Sequence of chain 1.C:
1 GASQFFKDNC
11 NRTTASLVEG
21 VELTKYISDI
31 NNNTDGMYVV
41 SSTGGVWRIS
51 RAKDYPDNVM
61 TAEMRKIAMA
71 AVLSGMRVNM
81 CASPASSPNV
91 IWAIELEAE

Sequence of chain 1.B:
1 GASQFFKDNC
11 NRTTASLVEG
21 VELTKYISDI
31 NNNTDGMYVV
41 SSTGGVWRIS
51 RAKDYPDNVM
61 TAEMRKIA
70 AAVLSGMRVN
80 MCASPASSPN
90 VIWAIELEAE

Binding-site contacts:
Ligand atom C7 contacts residue TRP92 of chain 1.B at 4.0 Å (hydrophobic).
Ligand atom O8 contacts residue TRP92 of chain 1.B at 3.6 Å.
Ligand atom O9 contacts residue TRP92 of chain 1.B at 4.2 Å.
Ligand atom O2 contacts residue ASN32 of chain 1.C at 4.2 Å.
Ligand atom N5 contacts residue ASN31 of chain 1.C at 3.3 Å (h-bond).
Ligand atom C11 contacts residue TRP92 of chain 1.B at 3.7 Å (hydrophobic).
Ligand atom O8 contacts residue THR14 of chain 1.B at 4.4 Å.
Ligand atom C5 contacts residue ASN31 of chain 1.C at 4.1 Å.
Ligand atom O10 contacts residue ASN32 of chain 1.C at 3.9 Å.
Ligand atom C11 contacts residue ILE30 of chain 1.C at 3.9 Å (hydrophobic).
Ligand atom C2 contacts residue ASN32 of chain 1.C at 4.0 Å.
Ligand atom C5 contacts residue TRP92 of chain 1.B at 4.2 Å (hydrophobic).
Ligand atom N5 contacts residue TRP92 of chain 1.B at 3.7 Å.
Ligand atom C1 contacts residue THR14 of chain 1.B at 3.5 Å.
Ligand atom O4 contacts residue ASN31 of chain 1.C at 3.2 Å (h-bond).
Ligand atom C11 contacts residue ASN31 of chain 1.C at 3.8 Å.
Ligand atom O1B contacts residue THR14 of chain 1.B at 2.8 Å (h-bond).
Ligand atom O4 contacts residue THR13 of chain 1.B at 4.1 Å.
Ligand atom C4 contacts residue ASN31 of chain 1.C at 3.6 Å.
Ligand atom O6 contacts residue ASN32 of chain 1.C at 4.0 Å.
Ligand atom C5 contacts residue ASN32 of chain 1.C at 3.8 Å.
Ligand atom O1A contacts residue TRP92 of chain 1.B at 4.1 Å.
Ligand atom C3 contacts residue ASN32 of chain 1.C at 3.3 Å.
Ligand atom C10 contacts residue ILE30 of chain 1.C at 4.3 Å (hydrophobic).
Ligand atom O10 contacts residue ILE30 of chain 1.C at 4.3 Å.
Ligand atom C8 contacts residue TRP92 of chain 1.B at 4.4 Å (hydrophobic).
Ligand atom C10 contacts residue ASN31 of chain 1.C at 3.9 Å.
Ligand atom O1A contacts residue THR13 of chain 1.B at 3.4 Å.
Ligand atom C6 contacts residue TRP92 of chain 1.B at 3.8 Å (hydrophobic).
Ligand atom O1A contacts residue THR14 of chain 1.B at 3.0 Å (h-bond).
Ligand atom C4 contacts residue TRP92 of chain 1.B at 4.3 Å (hydrophobic).
Ligand atom O1B contacts residue TRP92 of chain 1.B at 4.0 Å.
Ligand atom C1 contacts residue TRP92 of chain 1.B at 4.2 Å (hydrophobic).
Ligand atom O4 contacts residue ASN32 of chain 1.C at 2.7 Å (h-bond).
Ligand atom C4 contacts residue ASN32 of chain 1.C at 3.8 Å.
Ligand atom C4 contacts residue THR13 of chain 1.B at 4.3 Å.
Ligand atom C10 contacts residue TRP92 of chain 1.B at 4.3 Å (hydrophobic).

A protein and the small-molecule ligand that binds it are described below.
Small molecule (SMILES): CC(=O)N[C@H]1[C@H]([C@H](O)[C@H](O)CO)O[C@@](O)(C(=O)O)C[C@@H]1O